Binding-site contacts:
Ligand atom O3 contacts residue MET98 of chain 1.BA at 4.3 Å.
Ligand atom C15 contacts residue SER97 of chain 1.BA at 4.2 Å.
Ligand atom C17 contacts residue MET98 of chain 1.BA at 4.1 Å (hydrophobic).
Ligand atom C16 contacts residue ILE70 of chain 1.BA at 3.8 Å (hydrophobic).
Ligand atom C14 contacts residue SER97 of chain 1.BA at 3.7 Å.
Ligand atom C14 contacts residue GLY68 of chain 1.BA at 3.6 Å.
Ligand atom C16 contacts residue HIS122 of chain 1.BA at 4.1 Å.
Ligand atom N1 contacts residue HIS122 of chain 1.BA at 3.5 Å.
Ligand atom C12 contacts residue GLY68 of chain 1.BA at 4.4 Å.
Ligand atom O3 contacts residue GLY67 of chain 1.BA at 3.2 Å.
Ligand atom C17 contacts residue SER97 of chain 1.BA at 1.3 Å.
Ligand atom C17 contacts residue GLY67 of chain 1.BA at 4.2 Å.
Ligand atom C14 contacts residue LEU125 of chain 1.BA at 4.5 Å (hydrophobic).
Ligand atom N2 contacts residue GLN34 of chain 1.BA at 3.8 Å.
Ligand atom O2 contacts residue GLN34 of chain 1.BA at 4.2 Å.
Ligand atom C16 contacts residue GLY68 of chain 1.BA at 4.0 Å.
Ligand atom C13 contacts residue LEU125 of chain 1.BA at 4.4 Å (hydrophobic).
Ligand atom C16 contacts residue SER97 of chain 1.BA at 3.1 Å.
Ligand atom C15 contacts residue LEU125 of chain 1.BA at 3.9 Å (hydrophobic).
Ligand atom O3 contacts residue GLY68 of chain 1.BA at 2.8 Å (h-bond).
Ligand atom C17 contacts residue HIS122 of chain 1.BA at 3.6 Å.
Ligand atom C16 contacts residue MPD1 of chain 1.JD at 3.8 Å.
Ligand atom C13 contacts residue GLY68 of chain 1.BA at 3.9 Å.
Ligand atom C15 contacts residue ILE70 of chain 1.BA at 3.9 Å (hydrophobic).
Ligand atom O3 contacts residue SER97 of chain 1.BA at 2.3 Å (h-bond).
Ligand atom C16 contacts residue PRO124 of chain 1.BA at 4.3 Å (hydrophobic).
Ligand atom C17 contacts residue GLY68 of chain 1.BA at 3.6 Å.
Ligand atom C14 contacts residue HIS122 of chain 1.BA at 4.4 Å.
Ligand atom C11 contacts residue GLN34 of chain 1.BA at 4.1 Å.
Ligand atom N1 contacts residue SER97 of chain 1.BA at 2.3 Å (h-bond).
Ligand atom O3 contacts residue HIS122 of chain 1.BA at 4.4 Å.
Ligand atom C15 contacts residue GLY68 of chain 1.BA at 3.8 Å.
Ligand atom N1 contacts residue GLY68 of chain 1.BA at 3.8 Å.
Ligand atom C16 contacts residue LEU125 of chain 1.BA at 4.4 Å (hydrophobic).

Sequence of chain 1.BA:
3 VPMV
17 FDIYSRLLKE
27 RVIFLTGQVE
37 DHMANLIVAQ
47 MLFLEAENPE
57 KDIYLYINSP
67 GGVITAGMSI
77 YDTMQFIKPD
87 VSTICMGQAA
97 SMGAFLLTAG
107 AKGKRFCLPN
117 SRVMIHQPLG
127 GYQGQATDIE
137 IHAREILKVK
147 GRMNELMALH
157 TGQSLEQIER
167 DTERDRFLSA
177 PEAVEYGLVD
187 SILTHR

The protein below binds the small molecule below.
Small molecule (SMILES): CC[C@H](O)/C=C/C=C(C)/C=C/C(=O)NC(=O)/C=C/C1=CCN1C(=O)O